Sequence of chain 3.D:
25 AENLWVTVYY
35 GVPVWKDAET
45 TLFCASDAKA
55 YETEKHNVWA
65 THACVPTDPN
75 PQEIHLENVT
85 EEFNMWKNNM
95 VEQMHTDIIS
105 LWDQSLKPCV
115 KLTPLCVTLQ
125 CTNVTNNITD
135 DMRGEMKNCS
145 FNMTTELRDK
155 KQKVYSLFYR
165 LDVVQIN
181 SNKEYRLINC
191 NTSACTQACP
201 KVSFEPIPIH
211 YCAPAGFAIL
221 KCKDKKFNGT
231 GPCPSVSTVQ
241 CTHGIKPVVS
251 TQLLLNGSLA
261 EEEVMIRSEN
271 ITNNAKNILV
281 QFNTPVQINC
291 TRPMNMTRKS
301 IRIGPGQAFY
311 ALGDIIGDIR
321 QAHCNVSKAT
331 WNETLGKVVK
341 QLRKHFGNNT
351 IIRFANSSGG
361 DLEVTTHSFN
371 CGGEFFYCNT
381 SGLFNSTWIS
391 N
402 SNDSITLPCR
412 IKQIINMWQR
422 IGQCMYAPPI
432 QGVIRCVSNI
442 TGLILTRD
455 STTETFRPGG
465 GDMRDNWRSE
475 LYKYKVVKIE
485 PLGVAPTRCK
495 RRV

Binding-site contacts:
Ligand atom C2 contacts residue ASN332 of chain 3.D at 2.5 Å.
Ligand atom O7 contacts residue ASN332 of chain 3.D at 3.6 Å.
Ligand atom C1 contacts residue ASN332 of chain 3.D at 1.4 Å.
Ligand atom C3 contacts residue ASN332 of chain 3.D at 3.8 Å.
Ligand atom O3 contacts residue TRP388 of chain 3.D at 4.2 Å.
Ligand atom O7 contacts residue TRP388 of chain 3.D at 3.5 Å.
Ligand atom N2 contacts residue ASN332 of chain 3.D at 2.9 Å (h-bond).
Ligand atom C5 contacts residue ASN332 of chain 3.D at 3.7 Å.
Ligand atom C7 contacts residue ASN332 of chain 3.D at 3.8 Å.
Ligand atom C4 contacts residue ASN332 of chain 3.D at 4.2 Å.
Ligand atom O5 contacts residue ASN332 of chain 3.D at 2.4 Å (h-bond).

This small molecule binds to this protein.
Small molecule (SMILES): CC(=O)N[C@@H]1[C@@H](O)[C@H](O)[C@@H](CO)O[C@H]1O